The protein below binds the small molecule below.
Small molecule (SMILES): Cc1cc(CCCOc2c(C)cc(-c3noc(C(F)(F)F)n3)cc2C)on1

Sequence of chain 14.A:
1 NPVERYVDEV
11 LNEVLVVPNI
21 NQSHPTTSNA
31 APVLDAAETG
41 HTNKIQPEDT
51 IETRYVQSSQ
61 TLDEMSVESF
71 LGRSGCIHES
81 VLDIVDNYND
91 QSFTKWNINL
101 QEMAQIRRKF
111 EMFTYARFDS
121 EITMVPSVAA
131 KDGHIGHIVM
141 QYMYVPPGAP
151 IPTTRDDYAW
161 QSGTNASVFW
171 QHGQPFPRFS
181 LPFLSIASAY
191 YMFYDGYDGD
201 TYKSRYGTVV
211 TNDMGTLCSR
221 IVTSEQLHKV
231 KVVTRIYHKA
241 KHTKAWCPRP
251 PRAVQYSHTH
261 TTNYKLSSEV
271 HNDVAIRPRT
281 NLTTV

Binding-site contacts:
Ligand atom CM3 contacts residue ASN212 of chain 14.A at 3.5 Å.
Ligand atom F3 contacts residue VAL168 of chain 14.A at 3.0 Å.
Ligand atom N1A contacts residue LEU217 of chain 14.A at 3.3 Å.
Ligand atom C4 contacts residue LEU100 of chain 14.A at 3.7 Å (hydrophobic).
Ligand atom C2A contacts residue PHE179 of chain 14.A at 3.6 Å (hydrophobic).
Ligand atom CM6 contacts residue LEU181 of chain 14.A at 3.5 Å (hydrophobic).
Ligand atom C3A contacts residue LEU217 of chain 14.A at 3.6 Å (hydrophobic).
Ligand atom F3 contacts residue TYR142 of chain 14.A at 3.8 Å.
Ligand atom C2B contacts residue ILE98 of chain 14.A at 3.7 Å (hydrophobic).
Ligand atom N2 contacts residue MET214 of chain 14.A at 3.8 Å.
Ligand atom F2 contacts residue MET143 of chain 14.A at 3.3 Å.
Ligand atom F2 contacts residue TYR144 of chain 14.A at 3.0 Å.
Ligand atom O1A contacts residue LEU217 of chain 14.A at 3.0 Å.
Ligand atom C6B contacts residue LEU181 of chain 14.A at 3.3 Å (hydrophobic).
Ligand atom C3A contacts residue PHE179 of chain 14.A at 3.1 Å (hydrophobic).
Ligand atom C5B contacts residue LEU181 of chain 14.A at 3.5 Å (hydrophobic).
Ligand atom F1 contacts residue TYR144 of chain 14.A at 3.3 Å.
Ligand atom F3 contacts residue PHE179 of chain 14.A at 3.0 Å.
Ligand atom C6B contacts residue ILE98 of chain 14.A at 3.7 Å (hydrophobic).
Ligand atom C1B contacts residue ILE98 of chain 14.A at 3.4 Å (hydrophobic).
Ligand atom N1A contacts residue PHE179 of chain 14.A at 3.6 Å.
Ligand atom F2 contacts residue ALA166 of chain 14.A at 3.5 Å.
Ligand atom F1 contacts residue ALA166 of chain 14.A at 3.6 Å.
Ligand atom CM2 contacts residue ILE122 of chain 14.A at 3.8 Å (hydrophobic).
Ligand atom C4 contacts residue TYR190 of chain 14.A at 3.6 Å (hydrophobic).
Ligand atom CM4 contacts residue PHE179 of chain 14.A at 3.5 Å (hydrophobic).
Ligand atom F1 contacts residue PHE179 of chain 14.A at 3.8 Å.
Ligand atom N3A contacts residue PHE179 of chain 14.A at 3.4 Å.
Ligand atom CM4 contacts residue TYR144 of chain 14.A at 3.8 Å (hydrophobic).
Ligand atom C5B contacts residue ILE98 of chain 14.A at 3.5 Å (hydrophobic).
Ligand atom O1A contacts residue MET124 of chain 14.A at 3.2 Å.
Ligand atom CM2 contacts residue ILE77 of chain 14.A at 3.1 Å (hydrophobic).
Ligand atom O1B contacts residue ILE98 of chain 14.A at 3.3 Å.
Ligand atom F2 contacts residue TYR142 of chain 14.A at 2.8 Å.
Ligand atom C4B contacts residue ILE98 of chain 14.A at 3.8 Å (hydrophobic).
Ligand atom O1 contacts residue MET214 of chain 14.A at 3.5 Å (h-bond).
Ligand atom N1A contacts residue MET124 of chain 14.A at 3.5 Å.
Ligand atom CM6 contacts residue LEU184 of chain 14.A at 3.4 Å (hydrophobic).
Ligand atom N3A contacts residue TYR144 of chain 14.A at 3.5 Å.
Ligand atom O1A contacts residue PHE179 of chain 14.A at 3.3 Å.